A small-molecule ligand and the protein it binds are described below.
Small molecule (SMILES): N[C@H](CO)c1cccc(-c2cccc(COc3ccccc3CC(=O)O)c2)c1

Binding-site contacts:
Ligand atom C3 contacts residue SER223 of chain 1.D at 3.6 Å.
Ligand atom C23 contacts residue THR222 of chain 1.D at 3.7 Å.
Ligand atom C20 contacts residue CYS228 of chain 1.D at 3.7 Å (hydrophobic).
Ligand atom C23 contacts residue SER207 of chain 1.D at 3.4 Å.
Ligand atom C12 contacts residue HIS65 of chain 1.D at 3.7 Å.
Ligand atom O28 contacts residue GLY235 of chain 1.D at 3.4 Å.
Ligand atom N26 contacts residue SER202 of chain 1.D at 2.9 Å (h-bond).
Ligand atom C22 contacts residue SER202 of chain 1.D at 3.5 Å.
Ligand atom O28 contacts residue THR222 of chain 1.D at 3.0 Å (h-bond).
Ligand atom C27 contacts residue THR222 of chain 1.D at 3.7 Å.
Ligand atom C15 contacts residue HIS65 of chain 1.D at 3.7 Å.
Ligand atom O19 contacts residue ASP206 of chain 1.D at 3.2 Å (salt-bridge).
Ligand atom C6 contacts residue ARG226 of chain 1.D at 3.3 Å.
Ligand atom O19 contacts residue LYS204 of chain 1.D at 3.6 Å.
Ligand atom C7 contacts residue CYS203 of chain 1.D at 3.7 Å (hydrophobic).
Ligand atom O9 contacts residue LYS204 of chain 1.D at 3.5 Å.
Ligand atom C24 contacts residue SER207 of chain 1.D at 3.5 Å.
Ligand atom C13 contacts residue HIS65 of chain 1.D at 3.6 Å.
Ligand atom C1 contacts residue ARG226 of chain 1.D at 3.6 Å.
Ligand atom C16 contacts residue GLY205 of chain 1.D at 3.6 Å.
Ligand atom N26 contacts residue ASP201 of chain 1.D at 3.1 Å (salt-bridge).
Ligand atom C21 contacts residue SER202 of chain 1.D at 3.6 Å.
Ligand atom C24 contacts residue CYS203 of chain 1.D at 3.3 Å (hydrophobic).
Ligand atom O18 contacts residue HIS65 of chain 1.D at 2.7 Å (h-bond).
Ligand atom C22 contacts residue THR222 of chain 1.D at 3.3 Å.
Ligand atom C27 contacts residue SER223 of chain 1.D at 3.3 Å.
Ligand atom C24 contacts residue LYS204 of chain 1.D at 3.4 Å.
Ligand atom C14 contacts residue CYS50 of chain 1.D at 3.7 Å (hydrophobic).
Ligand atom C17 contacts residue GLY205 of chain 1.D at 3.4 Å.
Ligand atom O28 contacts residue ILE236 of chain 1.D at 2.9 Å (h-bond).
Ligand atom C7 contacts residue LYS204 of chain 1.D at 3.5 Å.
Ligand atom C25 contacts residue SER202 of chain 1.D at 3.6 Å.
Ligand atom C17 contacts residue SER207 of chain 1.D at 3.3 Å.
Ligand atom C2 contacts residue LYS204 of chain 1.D at 3.6 Å.
Ligand atom C16 contacts residue LEU49 of chain 1.D at 3.6 Å (hydrophobic).
Ligand atom O18 contacts residue SER207 of chain 1.D at 2.6 Å (h-bond).
Ligand atom C23 contacts residue CYS203 of chain 1.D at 3.3 Å (hydrophobic).
Ligand atom C20 contacts residue SER223 of chain 1.D at 3.3 Å.
Ligand atom O19 contacts residue SER207 of chain 1.D at 3.0 Å (h-bond).
Ligand atom O19 contacts residue GLY205 of chain 1.D at 2.7 Å (h-bond).

Sequence of chain 1.D:
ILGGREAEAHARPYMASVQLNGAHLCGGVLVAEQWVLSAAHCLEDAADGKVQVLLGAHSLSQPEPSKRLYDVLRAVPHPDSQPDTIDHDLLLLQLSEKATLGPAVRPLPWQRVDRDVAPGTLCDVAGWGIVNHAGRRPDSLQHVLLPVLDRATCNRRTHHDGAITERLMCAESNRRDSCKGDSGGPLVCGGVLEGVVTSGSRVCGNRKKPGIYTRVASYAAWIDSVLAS